A small-molecule ligand and the protein it binds are described below.
Small molecule (SMILES): CN1CCC[C@H]1c1cccnc1

Sequence of chain 1.A:
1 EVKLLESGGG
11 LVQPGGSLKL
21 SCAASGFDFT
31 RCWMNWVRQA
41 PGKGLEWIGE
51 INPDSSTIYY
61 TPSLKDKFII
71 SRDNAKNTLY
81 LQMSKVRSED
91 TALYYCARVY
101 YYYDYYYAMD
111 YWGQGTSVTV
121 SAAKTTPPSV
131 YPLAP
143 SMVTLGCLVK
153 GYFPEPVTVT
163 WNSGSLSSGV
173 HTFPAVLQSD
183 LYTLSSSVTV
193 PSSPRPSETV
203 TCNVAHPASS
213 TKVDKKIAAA

Sequence of chain 1.B:
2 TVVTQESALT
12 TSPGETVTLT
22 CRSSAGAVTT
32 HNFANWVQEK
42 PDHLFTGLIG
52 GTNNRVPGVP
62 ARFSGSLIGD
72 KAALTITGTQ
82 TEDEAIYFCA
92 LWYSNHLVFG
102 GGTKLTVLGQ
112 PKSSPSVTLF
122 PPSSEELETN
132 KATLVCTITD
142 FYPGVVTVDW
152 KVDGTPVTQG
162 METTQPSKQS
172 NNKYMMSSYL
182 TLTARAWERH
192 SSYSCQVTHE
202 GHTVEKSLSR

Binding-site contacts:
Ligand atom C1 contacts residue TYR107 of chain 1.A at 3.6 Å (hydrophobic).
Ligand atom C6 contacts residue TRP93 of chain 1.B at 3.6 Å (hydrophobic).
Ligand atom N2 contacts residue TRP93 of chain 1.B at 4.2 Å.
Ligand atom C3 contacts residue TRP93 of chain 1.B at 3.8 Å (hydrophobic).
Ligand atom N1 contacts residue TYR107 of chain 1.A at 3.5 Å.
Ligand atom N2 contacts residue GLU50 of chain 1.A at 2.5 Å (salt-bridge).
Ligand atom N1 contacts residue ASN36 of chain 1.B at 3.4 Å (h-bond).
Ligand atom C7 contacts residue TRP93 of chain 1.B at 3.8 Å (hydrophobic).
Ligand atom C3 contacts residue VAL99 of chain 1.A at 4.2 Å (hydrophobic).
Ligand atom C3 contacts residue LEU98 of chain 1.B at 4.4 Å (hydrophobic).
Ligand atom C9 contacts residue TRP33 of chain 1.A at 3.9 Å (hydrophobic).
Ligand atom C4 contacts residue MET109 of chain 1.A at 4.4 Å (hydrophobic).
Ligand atom C9 contacts residue TRP93 of chain 1.B at 4.2 Å (hydrophobic).
Ligand atom C2 contacts residue TRP93 of chain 1.B at 3.8 Å (hydrophobic).
Ligand atom C8 contacts residue TRP93 of chain 1.B at 4.2 Å (hydrophobic).
Ligand atom N2 contacts residue TRP33 of chain 1.A at 4.2 Å.
Ligand atom C5 contacts residue MET109 of chain 1.A at 4.2 Å (hydrophobic).
Ligand atom C6 contacts residue GLU50 of chain 1.A at 3.3 Å.
Ligand atom C5 contacts residue LEU98 of chain 1.B at 4.2 Å (hydrophobic).
Ligand atom C10 contacts residue TYR107 of chain 1.A at 3.5 Å (hydrophobic).
Ligand atom C5 contacts residue ASN36 of chain 1.B at 3.5 Å.
Ligand atom C5 contacts residue TYR107 of chain 1.A at 4.4 Å (hydrophobic).
Ligand atom C9 contacts residue TYR107 of chain 1.A at 4.4 Å (hydrophobic).
Ligand atom C9 contacts residue GLU50 of chain 1.A at 3.2 Å.
Ligand atom C4 contacts residue LEU98 of chain 1.B at 3.8 Å (hydrophobic).
Ligand atom C7 contacts residue TYR107 of chain 1.A at 4.1 Å (hydrophobic).
Ligand atom C3 contacts residue GLU50 of chain 1.A at 3.2 Å.
Ligand atom N1 contacts residue VAL99 of chain 1.A at 4.2 Å.
Ligand atom C2 contacts residue GLU50 of chain 1.A at 3.9 Å.
Ligand atom C10 contacts residue VAL99 of chain 1.A at 4.0 Å (hydrophobic).
Ligand atom C5 contacts residue VAL99 of chain 1.A at 3.6 Å (hydrophobic).
Ligand atom C4 contacts residue GLU50 of chain 1.A at 4.0 Å.
Ligand atom C10 contacts residue GLU50 of chain 1.A at 3.4 Å.
Ligand atom C8 contacts residue TYR107 of chain 1.A at 4.1 Å (hydrophobic).
Ligand atom C10 contacts residue TRP33 of chain 1.A at 4.1 Å (hydrophobic).
Ligand atom C4 contacts residue VAL99 of chain 1.A at 3.6 Å (hydrophobic).